Binding-site contacts:
Ligand atom O6 contacts residue THR98 of chain 1.C at 3.3 Å (h-bond).
Ligand atom O5 contacts residue ALA97 of chain 1.C at 4.5 Å.
Ligand atom O6 contacts residue ASN99 of chain 1.C at 4.0 Å.
Ligand atom C7 contacts residue VAL101 of chain 1.C at 4.2 Å (hydrophobic).
Ligand atom O5 contacts residue THR98 of chain 1.C at 3.9 Å.
Ligand atom C4 contacts residue ASN96 of chain 1.C at 4.3 Å.
Ligand atom C8 contacts residue LYS103 of chain 1.C at 3.5 Å.
Ligand atom C8 contacts residue ASN96 of chain 1.C at 4.4 Å.
Ligand atom O7 contacts residue VAL94 of chain 1.C at 4.5 Å.
Ligand atom C5 contacts residue ASN96 of chain 1.C at 3.7 Å.
Ligand atom C8 contacts residue VAL101 of chain 1.C at 4.1 Å (hydrophobic).
Ligand atom O7 contacts residue ASN96 of chain 1.C at 3.5 Å (h-bond).
Ligand atom C6 contacts residue THR98 of chain 1.C at 3.7 Å.
Ligand atom C7 contacts residue ASN96 of chain 1.C at 3.4 Å.
Ligand atom C3 contacts residue ASN96 of chain 1.C at 3.8 Å.
Ligand atom C2 contacts residue ASN96 of chain 1.C at 2.5 Å.
Ligand atom C1 contacts residue THR98 of chain 1.C at 4.1 Å.
Ligand atom C1 contacts residue ASN96 of chain 1.C at 1.4 Å.
Ligand atom C6 contacts residue ASN99 of chain 1.C at 3.8 Å.
Ligand atom C1 contacts residue GLU128 of chain 1.C at 4.1 Å.
Ligand atom O7 contacts residue VAL101 of chain 1.C at 3.3 Å.
Ligand atom C5 contacts residue THR98 of chain 1.C at 4.1 Å.
Ligand atom O6 contacts residue ASN96 of chain 1.C at 4.0 Å.
Ligand atom C4 contacts residue THR98 of chain 1.C at 3.7 Å.
Ligand atom O6 contacts residue ALA97 of chain 1.C at 3.7 Å.
Ligand atom N2 contacts residue ASN96 of chain 1.C at 2.8 Å (h-bond).
Ligand atom O5 contacts residue GLU128 of chain 1.C at 4.1 Å.
Ligand atom O5 contacts residue ASN96 of chain 1.C at 2.5 Å (h-bond).

Sequence of chain 1.C:
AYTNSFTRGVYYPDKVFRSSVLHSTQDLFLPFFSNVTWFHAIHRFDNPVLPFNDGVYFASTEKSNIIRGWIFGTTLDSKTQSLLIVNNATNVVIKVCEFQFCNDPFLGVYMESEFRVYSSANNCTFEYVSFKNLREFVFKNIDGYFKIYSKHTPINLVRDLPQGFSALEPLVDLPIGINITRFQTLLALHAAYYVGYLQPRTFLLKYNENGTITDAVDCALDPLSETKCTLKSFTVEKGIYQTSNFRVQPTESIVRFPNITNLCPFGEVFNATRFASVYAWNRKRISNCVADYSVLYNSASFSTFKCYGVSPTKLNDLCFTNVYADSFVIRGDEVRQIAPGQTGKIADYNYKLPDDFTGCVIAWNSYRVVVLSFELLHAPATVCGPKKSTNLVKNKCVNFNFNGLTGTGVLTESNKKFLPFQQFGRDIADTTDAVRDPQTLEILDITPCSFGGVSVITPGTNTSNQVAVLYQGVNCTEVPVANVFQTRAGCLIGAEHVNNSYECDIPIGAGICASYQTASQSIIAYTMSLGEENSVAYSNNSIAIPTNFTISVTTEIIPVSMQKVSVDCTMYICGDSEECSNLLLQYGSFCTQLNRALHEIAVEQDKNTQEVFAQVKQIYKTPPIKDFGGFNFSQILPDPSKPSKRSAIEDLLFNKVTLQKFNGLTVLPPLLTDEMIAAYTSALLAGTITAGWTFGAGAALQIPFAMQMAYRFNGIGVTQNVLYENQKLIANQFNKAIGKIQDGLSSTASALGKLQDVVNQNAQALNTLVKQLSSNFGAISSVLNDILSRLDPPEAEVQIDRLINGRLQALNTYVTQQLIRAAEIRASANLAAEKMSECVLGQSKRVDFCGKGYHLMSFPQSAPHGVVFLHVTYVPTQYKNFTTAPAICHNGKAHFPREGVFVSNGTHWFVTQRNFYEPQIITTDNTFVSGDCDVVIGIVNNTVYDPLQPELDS

A small-molecule ligand and the protein it binds are described below.
Small molecule (SMILES): CC(=O)N[C@H]1[C@H](O[C@H]2[C@H](O)[C@@H](NC(C)=O)CO[C@@H]2CO)O[C@H](CO)[C@@H](O)[C@@H]1O